Binding-site contacts:
Ligand atom O3B contacts residue ILE83 of chain 1.B at 3.6 Å.
Ligand atom O1B contacts residue ASN82 of chain 1.B at 3.0 Å (h-bond).
Ligand atom N3 contacts residue PHE156 of chain 1.B at 3.5 Å.
Ligand atom O2A contacts residue ILE105 of chain 1.B at 2.8 Å (h-bond).
Ligand atom C5 contacts residue PHE74 of chain 1.B at 3.6 Å (hydrophobic).
Ligand atom SB contacts residue ASN82 of chain 1.B at 3.7 Å.
Ligand atom C2 contacts residue ARG79 of chain 1.B at 3.7 Å.
Ligand atom C2 contacts residue PHE156 of chain 1.B at 3.5 Å (hydrophobic).
Ligand atom O3B contacts residue SER106 of chain 1.B at 2.9 Å (h-bond).
Ligand atom O3B contacts residue ILE105 of chain 1.B at 3.6 Å (h-bond).
Ligand atom O2B contacts residue PRO107 of chain 1.B at 3.2 Å.
Ligand atom C3' contacts residue ANP1 of chain 1.H at 3.6 Å.
Ligand atom O2' contacts residue ANP1 of chain 1.H at 3.1 Å (h-bond).
Ligand atom C6 contacts residue PHE74 of chain 1.B at 3.7 Å (hydrophobic).
Ligand atom O4' contacts residue PHE74 of chain 1.B at 3.4 Å.
Ligand atom O2A contacts residue LEU104 of chain 1.B at 3.3 Å.
Ligand atom N9 contacts residue PHE74 of chain 1.B at 3.5 Å.
Ligand atom C6 contacts residue PHE156 of chain 1.B at 3.4 Å (hydrophobic).
Ligand atom O1A contacts residue ASN82 of chain 1.B at 2.8 Å (h-bond).
Ligand atom N3 contacts residue PHE74 of chain 1.B at 3.7 Å.
Ligand atom C3' contacts residue ILE105 of chain 1.B at 3.5 Å (hydrophobic).
Ligand atom O1A contacts residue GLY61 of chain 1.B at 3.7 Å.
Ligand atom O5' contacts residue ARG65 of chain 1.B at 3.6 Å (salt-bridge).
Ligand atom O1B contacts residue ARG65 of chain 1.B at 2.8 Å (salt-bridge).
Ligand atom C4 contacts residue PHE74 of chain 1.B at 3.5 Å (hydrophobic).
Ligand atom O2' contacts residue LEU144 of chain 1.B at 3.3 Å.
Ligand atom O2' contacts residue LYS142 of chain 1.B at 3.4 Å (salt-bridge).
Ligand atom O1A contacts residue ARG65 of chain 1.B at 2.9 Å (salt-bridge).
Ligand atom O3' contacts residue ANP1 of chain 1.H at 2.4 Å (h-bond).
Ligand atom O3' contacts residue ILE105 of chain 1.B at 3.6 Å.
Ligand atom C4 contacts residue PHE156 of chain 1.B at 3.6 Å (hydrophobic).
Ligand atom N7 contacts residue PHE74 of chain 1.B at 3.5 Å.
Ligand atom O3B contacts residue ASN82 of chain 1.B at 3.5 Å (h-bond).
Ligand atom C5' contacts residue PHE74 of chain 1.B at 3.6 Å (hydrophobic).
Ligand atom N3 contacts residue ILE105 of chain 1.B at 3.7 Å.
Ligand atom N1 contacts residue PHE156 of chain 1.B at 3.3 Å.
Ligand atom N1 contacts residue ARG79 of chain 1.B at 3.3 Å (salt-bridge).
Ligand atom O2B contacts residue ARG79 of chain 1.B at 3.1 Å (salt-bridge).
Ligand atom C2' contacts residue LEU144 of chain 1.B at 3.5 Å (hydrophobic).
Ligand atom C8 contacts residue PHE74 of chain 1.B at 3.5 Å (hydrophobic).

This small molecule binds to this protein.
Small molecule (SMILES): Nc1ncnc2c1ncn2[C@@H]1O[C@H](CO[P](=O)(O)OS(=O)(=O)O)[C@@H](O)[C@H]1O

Sequence of chain 1.B:
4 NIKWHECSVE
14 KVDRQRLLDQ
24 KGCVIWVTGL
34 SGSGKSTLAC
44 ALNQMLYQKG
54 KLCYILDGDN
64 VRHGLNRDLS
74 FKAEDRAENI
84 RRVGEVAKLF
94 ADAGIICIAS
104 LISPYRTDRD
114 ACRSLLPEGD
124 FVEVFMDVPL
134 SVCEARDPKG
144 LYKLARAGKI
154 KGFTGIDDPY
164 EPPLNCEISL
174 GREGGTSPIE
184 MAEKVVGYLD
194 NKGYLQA